Sequence of chain 37.E:
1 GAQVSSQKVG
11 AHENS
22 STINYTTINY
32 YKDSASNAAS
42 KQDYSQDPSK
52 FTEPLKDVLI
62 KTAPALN

Binding-site contacts:
Ligand atom OG contacts residue GLN3 of chain 37.E at 3.3 Å (h-bond).
Ligand atom N contacts residue ALA2 of chain 37.E at 2.8 Å (h-bond).
Ligand atom N contacts residue ALA2 of chain 37.E at 4.3 Å.
Ligand atom N contacts residue VAL4 of chain 37.E at 3.0 Å (h-bond).
Ligand atom CB contacts residue GLN3 of chain 37.E at 3.6 Å.
Ligand atom C contacts residue ALA2 of chain 37.E at 3.6 Å (hydrophobic).
Ligand atom CA contacts residue VAL4 of chain 37.E at 4.0 Å (hydrophobic).
Ligand atom CB contacts residue ALA2 of chain 37.E at 4.0 Å (hydrophobic).
Ligand atom CG2 contacts residue GLN3 of chain 37.E at 3.9 Å.
Ligand atom CG2 contacts residue SER5 of chain 37.E at 3.2 Å.
Ligand atom N contacts residue VAL4 of chain 37.E at 4.1 Å.
Ligand atom C contacts residue ALA2 of chain 37.E at 4.2 Å (hydrophobic).
Ligand atom CD contacts residue VAL4 of chain 37.E at 3.8 Å (hydrophobic).
Ligand atom OE1 contacts residue VAL4 of chain 37.E at 3.3 Å (h-bond).
Ligand atom N contacts residue GLN3 of chain 37.E at 4.5 Å.
Ligand atom C contacts residue VAL4 of chain 37.E at 4.4 Å (hydrophobic).
Ligand atom O contacts residue GLN3 of chain 37.E at 3.0 Å (h-bond).
Ligand atom CG1 contacts residue GLN3 of chain 37.E at 3.0 Å.
Ligand atom O contacts residue VAL4 of chain 37.E at 4.4 Å.
Ligand atom CB contacts residue VAL4 of chain 37.E at 4.2 Å (hydrophobic).
Ligand atom C contacts residue VAL4 of chain 37.E at 3.5 Å (hydrophobic).
Ligand atom CA contacts residue ALA2 of chain 37.E at 3.4 Å (hydrophobic).
Ligand atom CA contacts residue ALA2 of chain 37.E at 3.8 Å (hydrophobic).
Ligand atom CG2 contacts residue VAL4 of chain 37.E at 3.4 Å (hydrophobic).
Ligand atom CB contacts residue VAL4 of chain 37.E at 4.0 Å (hydrophobic).
Ligand atom CA contacts residue GLN3 of chain 37.E at 4.3 Å.
Ligand atom C contacts residue GLN3 of chain 37.E at 3.8 Å.
Ligand atom O contacts residue VAL4 of chain 37.E at 4.2 Å.
Ligand atom CA contacts residue VAL4 of chain 37.E at 3.5 Å (hydrophobic).
Ligand atom CB contacts residue ALA2 of chain 37.E at 3.5 Å (hydrophobic).
Ligand atom C contacts residue VAL4 of chain 37.E at 4.5 Å (hydrophobic).
Ligand atom CG2 contacts residue ALA2 of chain 37.E at 4.3 Å (hydrophobic).
Ligand atom OE2 contacts residue VAL4 of chain 37.E at 3.6 Å.
Ligand atom CB contacts residue GLN3 of chain 37.E at 4.1 Å.

This small molecule binds to this protein.
Small molecule (SMILES): CC[C@H](C)[C@H](N)C(=O)N[C@@H](CO)C(=O)N[C@@H](CCC(=O)O)C(=O)N[C@H](C=O)C(C)C